A small-molecule ligand and the protein it binds are described below.
Small molecule (SMILES): CC(=O)N[C@@H]1[C@@H](O)[C@H](O)[C@@H](CO)O[C@H]1O

Sequence of chain 1.D:
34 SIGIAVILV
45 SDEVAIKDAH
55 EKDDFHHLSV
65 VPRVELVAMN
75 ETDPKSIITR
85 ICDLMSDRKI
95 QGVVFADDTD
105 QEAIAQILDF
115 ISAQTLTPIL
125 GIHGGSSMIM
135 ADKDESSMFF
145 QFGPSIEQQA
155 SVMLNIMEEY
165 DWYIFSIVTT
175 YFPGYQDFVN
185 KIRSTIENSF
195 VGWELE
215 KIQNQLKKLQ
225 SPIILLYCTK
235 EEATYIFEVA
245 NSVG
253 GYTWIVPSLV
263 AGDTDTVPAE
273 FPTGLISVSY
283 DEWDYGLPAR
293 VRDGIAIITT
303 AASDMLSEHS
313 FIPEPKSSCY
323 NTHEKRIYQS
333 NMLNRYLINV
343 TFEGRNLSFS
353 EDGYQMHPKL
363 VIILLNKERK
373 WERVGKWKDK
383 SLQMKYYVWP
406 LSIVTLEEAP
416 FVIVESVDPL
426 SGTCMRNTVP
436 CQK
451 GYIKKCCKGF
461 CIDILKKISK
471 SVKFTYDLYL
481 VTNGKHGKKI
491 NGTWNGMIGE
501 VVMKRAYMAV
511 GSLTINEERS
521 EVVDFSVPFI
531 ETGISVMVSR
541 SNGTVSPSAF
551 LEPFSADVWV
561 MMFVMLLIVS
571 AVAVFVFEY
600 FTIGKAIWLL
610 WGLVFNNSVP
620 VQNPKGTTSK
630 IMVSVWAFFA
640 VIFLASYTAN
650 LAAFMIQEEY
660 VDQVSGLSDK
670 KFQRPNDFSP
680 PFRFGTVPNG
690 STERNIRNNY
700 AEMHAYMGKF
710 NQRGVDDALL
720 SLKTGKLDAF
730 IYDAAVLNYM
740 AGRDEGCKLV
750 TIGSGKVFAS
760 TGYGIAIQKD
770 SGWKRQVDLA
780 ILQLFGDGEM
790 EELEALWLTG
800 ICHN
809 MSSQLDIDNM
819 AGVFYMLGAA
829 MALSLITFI

Binding-site contacts:
Ligand atom C7 contacts residue ASN348 of chain 1.D at 3.9 Å.
Ligand atom O3 contacts residue ASN341 of chain 1.D at 3.7 Å.
Ligand atom C2 contacts residue ASN348 of chain 1.D at 2.5 Å.
Ligand atom C6 contacts residue THR343 of chain 1.D at 4.3 Å.
Ligand atom O7 contacts residue ASN348 of chain 1.D at 4.5 Å.
Ligand atom C3 contacts residue ASN348 of chain 1.D at 3.8 Å.
Ligand atom C5 contacts residue ASN348 of chain 1.D at 3.7 Å.
Ligand atom O6 contacts residue THR343 of chain 1.D at 4.2 Å.
Ligand atom O5 contacts residue ASN348 of chain 1.D at 2.4 Å (h-bond).
Ligand atom C7 contacts residue SER350 of chain 1.D at 4.4 Å.
Ligand atom C3 contacts residue ASN341 of chain 1.D at 4.5 Å.
Ligand atom O7 contacts residue SER350 of chain 1.D at 3.3 Å.
Ligand atom O7 contacts residue ASN341 of chain 1.D at 3.8 Å.
Ligand atom C1 contacts residue ASN348 of chain 1.D at 1.4 Å.
Ligand atom N2 contacts residue ASN348 of chain 1.D at 2.9 Å (h-bond).
Ligand atom C4 contacts residue ASN348 of chain 1.D at 4.3 Å.